Sequence of chain 1.A:
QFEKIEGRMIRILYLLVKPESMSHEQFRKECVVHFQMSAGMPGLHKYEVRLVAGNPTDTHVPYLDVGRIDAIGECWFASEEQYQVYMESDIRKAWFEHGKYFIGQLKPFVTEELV

Binding-site contacts:
Ligand atom CAF contacts residue PHE97 of chain 1.D at 3.8 Å (hydrophobic).
Ligand atom CAJ contacts residue TYR48 of chain 1.D at 3.6 Å (hydrophobic).
Ligand atom CAI contacts residue TYR15 of chain 1.D at 4.0 Å (hydrophobic).
Ligand atom CAA contacts residue TRP96 of chain 1.D at 4.2 Å (hydrophobic).
Ligand atom OAB contacts residue TRP96 of chain 1.D at 3.8 Å.
Ligand atom OAC contacts residue HIS35 of chain 1.D at 4.2 Å.
Ligand atom CAE contacts residue CYS76 of chain 1.D at 4.2 Å (hydrophobic).
Ligand atom OAB contacts residue ILE104 of chain 1.D at 4.3 Å.
Ligand atom CAI contacts residue TRP96 of chain 1.D at 4.1 Å (hydrophobic).
Ligand atom CAH contacts residue HIS35 of chain 1.D at 4.0 Å.
Ligand atom OAB contacts residue GLY100 of chain 1.D at 3.4 Å.
Ligand atom CAE contacts residue TYR48 of chain 1.D at 3.8 Å (hydrophobic).
Ligand atom OAB contacts residue PHE97 of chain 1.D at 3.6 Å.
Ligand atom OAG contacts residue ILE104 of chain 1.D at 4.0 Å.
Ligand atom OAD contacts residue PHE97 of chain 1.D at 3.7 Å.
Ligand atom CAI contacts residue CYS76 of chain 1.D at 4.2 Å (hydrophobic).
Ligand atom OAC contacts residue TYR48 of chain 1.D at 2.8 Å (h-bond).
Ligand atom CAA contacts residue TYR15 of chain 1.D at 3.4 Å (hydrophobic).
Ligand atom CAH contacts residue HIS61 of chain 1.A at 3.7 Å.
Ligand atom CAK contacts residue TRP96 of chain 1.D at 4.0 Å (hydrophobic).
Ligand atom OAC contacts residue LEU17 of chain 1.D at 4.0 Å.
Ligand atom OAB contacts residue HIS35 of chain 1.D at 3.0 Å (h-bond).
Ligand atom CAK contacts residue PHE97 of chain 1.D at 4.0 Å (hydrophobic).
Ligand atom CAH contacts residue PHE97 of chain 1.D at 3.7 Å (hydrophobic).
Ligand atom CAJ contacts residue HIS35 of chain 1.D at 4.1 Å.
Ligand atom OAD contacts residue GLY100 of chain 1.D at 3.8 Å.
Ligand atom CAE contacts residue TYR15 of chain 1.D at 3.6 Å (hydrophobic).
Ligand atom CAH contacts residue GLY100 of chain 1.D at 4.0 Å.
Ligand atom CAF contacts residue HIS61 of chain 1.A at 3.6 Å.
Ligand atom OAG contacts residue TYR48 of chain 1.D at 4.1 Å.
Ligand atom OAD contacts residue HIS61 of chain 1.A at 2.9 Å.
Ligand atom OAD contacts residue ILE104 of chain 1.D at 4.3 Å.
Ligand atom OAG contacts residue HIS35 of chain 1.D at 3.1 Å (h-bond).
Ligand atom CAA contacts residue PHE97 of chain 1.D at 3.6 Å (hydrophobic).
Ligand atom CAH contacts residue ILE104 of chain 1.D at 4.2 Å (hydrophobic).
Ligand atom OAC contacts residue GLY74 of chain 1.D at 4.3 Å.
Ligand atom CAA contacts residue TYR87 of chain 1.D at 3.3 Å (hydrophobic).
Ligand atom CAA contacts residue CYS76 of chain 1.D at 3.8 Å (hydrophobic).
Ligand atom OAD contacts residue VAL62 of chain 1.A at 3.9 Å.
Ligand atom CAK contacts residue HIS35 of chain 1.D at 3.7 Å.

A protein and the small-molecule ligand that binds it are described below.
Small molecule (SMILES): CC1=CC(=O)O[C@H]1CC(=O)O

Sequence of chain 1.D:
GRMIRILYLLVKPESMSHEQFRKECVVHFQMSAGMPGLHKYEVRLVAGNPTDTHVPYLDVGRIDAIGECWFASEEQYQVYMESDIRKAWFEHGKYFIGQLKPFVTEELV